Sequence of chain 1.A:
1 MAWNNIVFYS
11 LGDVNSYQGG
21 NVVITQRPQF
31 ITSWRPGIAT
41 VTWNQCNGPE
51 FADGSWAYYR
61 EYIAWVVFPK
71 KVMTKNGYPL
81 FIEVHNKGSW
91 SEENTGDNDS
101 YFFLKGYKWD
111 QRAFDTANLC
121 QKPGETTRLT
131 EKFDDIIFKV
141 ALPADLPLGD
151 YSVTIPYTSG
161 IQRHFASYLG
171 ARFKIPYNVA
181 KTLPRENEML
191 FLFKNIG

The protein below binds the small molecule below.
Small molecule (SMILES): COc1ccc(O)cc1

Binding-site contacts:
Ligand atom C6 contacts residue ARG172 of chain 1.A at 3.5 Å.
Ligand atom C3 contacts residue GAL1 of chain 1.B at 3.6 Å.
Ligand atom C5 contacts residue ARG172 of chain 1.A at 3.7 Å.
Ligand atom C5 contacts residue GAL1 of chain 1.B at 2.9 Å.
Ligand atom C1 contacts residue ARG172 of chain 1.A at 4.4 Å.
Ligand atom O1 contacts residue GAL1 of chain 1.B at 1.4 Å.
Ligand atom C5 contacts residue TRP109 of chain 1.A at 3.4 Å (hydrophobic).
Ligand atom C4 contacts residue GAL1 of chain 1.B at 2.4 Å.
Ligand atom C6 contacts residue ASP110 of chain 1.A at 4.5 Å.
Ligand atom C contacts residue ARG172 of chain 1.A at 4.5 Å.
Ligand atom C6 contacts residue TRP109 of chain 1.A at 3.8 Å (hydrophobic).
Ligand atom C6 contacts residue GAL1 of chain 1.B at 4.3 Å.